Binding-site contacts:
Ligand atom CAD contacts residue PRO230 of chain 1.D at 3.8 Å (hydrophobic).
Ligand atom CAJ contacts residue GLY225 of chain 1.D at 4.4 Å.
Ligand atom CAC contacts residue GLY225 of chain 1.D at 4.3 Å.
Ligand atom CAH contacts residue PHE117 of chain 1.D at 3.8 Å (hydrophobic).
Ligand atom CAI contacts residue NAP1 of chain 1.L at 3.7 Å.
Ligand atom NAA contacts residue ASP181 of chain 1.D at 4.3 Å.
Ligand atom CAB contacts residue VAL226 of chain 1.D at 4.2 Å (hydrophobic).
Ligand atom CAB contacts residue LEU229 of chain 1.D at 4.0 Å (hydrophobic).
Ligand atom CAD contacts residue NAP1 of chain 1.L at 3.7 Å.
Ligand atom CAE contacts residue NAP1 of chain 1.L at 4.3 Å.
Ligand atom CAE contacts residue PHE117 of chain 1.D at 4.1 Å (hydrophobic).
Ligand atom CAD contacts residue PHE117 of chain 1.D at 4.1 Å (hydrophobic).
Ligand atom NAG contacts residue ASP181 of chain 1.D at 3.4 Å (salt-bridge).
Ligand atom NAG contacts residue NAP1 of chain 1.L at 3.4 Å.
Ligand atom CAJ contacts residue ASP181 of chain 1.D at 4.4 Å.
Ligand atom CAJ contacts residue NAP1 of chain 1.L at 3.6 Å.
Ligand atom NAG contacts residue PHE117 of chain 1.D at 3.6 Å.
Ligand atom CAH contacts residue NAP1 of chain 1.L at 3.5 Å.
Ligand atom CAE contacts residue GLY225 of chain 1.D at 4.0 Å.
Ligand atom CAH contacts residue TYR194 of chain 1.D at 3.5 Å (hydrophobic).
Ligand atom NAG contacts residue TYR194 of chain 1.D at 3.6 Å (h-bond).
Ligand atom CAD contacts residue LEU229 of chain 1.D at 4.5 Å (hydrophobic).
Ligand atom NAA contacts residue PHE117 of chain 1.D at 3.7 Å.
Ligand atom CAB contacts residue MET233 of chain 1.D at 4.4 Å (hydrophobic).
Ligand atom CAH contacts residue ASP181 of chain 1.D at 4.2 Å.
Ligand atom CAJ contacts residue PHE117 of chain 1.D at 3.6 Å (hydrophobic).
Ligand atom NAF contacts residue NAP1 of chain 1.L at 3.5 Å.
Ligand atom NAA contacts residue TYR194 of chain 1.D at 2.8 Å (h-bond).
Ligand atom CAI contacts residue PHE117 of chain 1.D at 3.7 Å (hydrophobic).
Ligand atom CAB contacts residue NAP1 of chain 1.L at 4.2 Å.
Ligand atom CAC contacts residue VAL226 of chain 1.D at 4.0 Å (hydrophobic).
Ligand atom CAB contacts residue PRO230 of chain 1.D at 4.4 Å (hydrophobic).
Ligand atom NAF contacts residue PHE117 of chain 1.D at 3.6 Å.
Ligand atom CAE contacts residue CSX188 of chain 1.D at 4.2 Å.
Ligand atom NAA contacts residue NAP1 of chain 1.L at 3.2 Å (h-bond).

Sequence of chain 1.D:
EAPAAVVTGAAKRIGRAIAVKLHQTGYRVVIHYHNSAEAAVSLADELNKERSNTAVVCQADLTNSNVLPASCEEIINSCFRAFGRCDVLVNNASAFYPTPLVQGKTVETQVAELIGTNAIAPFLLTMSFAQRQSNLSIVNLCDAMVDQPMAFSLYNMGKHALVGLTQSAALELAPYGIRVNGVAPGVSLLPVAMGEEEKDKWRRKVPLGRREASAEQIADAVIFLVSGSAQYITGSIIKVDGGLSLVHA

The protein below binds the small molecule below.
Small molecule (SMILES): Nc1nc2ccccc2[nH]1